Binding-site contacts:
Ligand atom C7 contacts residue ASN719 of chain 1.D at 3.8 Å.
Ligand atom C3 contacts residue ASN719 of chain 1.D at 3.5 Å.
Ligand atom O3 contacts residue PRO718 of chain 1.D at 4.1 Å.
Ligand atom N2 contacts residue LYS519 of chain 1.D at 3.3 Å (salt-bridge).
Ligand atom O5 contacts residue LYS516 of chain 1.D at 3.9 Å.
Ligand atom C8 contacts residue LYS519 of chain 1.D at 3.6 Å.
Ligand atom C1 contacts residue LYS516 of chain 1.D at 4.4 Å.
Ligand atom O7 contacts residue ASN719 of chain 1.D at 4.2 Å.
Ligand atom C1 contacts residue LYS519 of chain 1.D at 4.1 Å.
Ligand atom C7 contacts residue LYS519 of chain 1.D at 3.6 Å.
Ligand atom C2 contacts residue LYS519 of chain 1.D at 4.0 Å.
Ligand atom N2 contacts residue ASN719 of chain 1.D at 3.1 Å (h-bond).
Ligand atom C5 contacts residue ASN719 of chain 1.D at 3.6 Å.
Ligand atom O3 contacts residue ASN719 of chain 1.D at 3.5 Å (h-bond).
Ligand atom C4 contacts residue ASN719 of chain 1.D at 4.2 Å.
Ligand atom C2 contacts residue ASN719 of chain 1.D at 2.4 Å.
Ligand atom O5 contacts residue ASN719 of chain 1.D at 2.3 Å (h-bond).
Ligand atom O7 contacts residue LYS519 of chain 1.D at 4.3 Å.
Ligand atom C1 contacts residue ASN719 of chain 1.D at 1.4 Å.

Sequence of chain 1.D:
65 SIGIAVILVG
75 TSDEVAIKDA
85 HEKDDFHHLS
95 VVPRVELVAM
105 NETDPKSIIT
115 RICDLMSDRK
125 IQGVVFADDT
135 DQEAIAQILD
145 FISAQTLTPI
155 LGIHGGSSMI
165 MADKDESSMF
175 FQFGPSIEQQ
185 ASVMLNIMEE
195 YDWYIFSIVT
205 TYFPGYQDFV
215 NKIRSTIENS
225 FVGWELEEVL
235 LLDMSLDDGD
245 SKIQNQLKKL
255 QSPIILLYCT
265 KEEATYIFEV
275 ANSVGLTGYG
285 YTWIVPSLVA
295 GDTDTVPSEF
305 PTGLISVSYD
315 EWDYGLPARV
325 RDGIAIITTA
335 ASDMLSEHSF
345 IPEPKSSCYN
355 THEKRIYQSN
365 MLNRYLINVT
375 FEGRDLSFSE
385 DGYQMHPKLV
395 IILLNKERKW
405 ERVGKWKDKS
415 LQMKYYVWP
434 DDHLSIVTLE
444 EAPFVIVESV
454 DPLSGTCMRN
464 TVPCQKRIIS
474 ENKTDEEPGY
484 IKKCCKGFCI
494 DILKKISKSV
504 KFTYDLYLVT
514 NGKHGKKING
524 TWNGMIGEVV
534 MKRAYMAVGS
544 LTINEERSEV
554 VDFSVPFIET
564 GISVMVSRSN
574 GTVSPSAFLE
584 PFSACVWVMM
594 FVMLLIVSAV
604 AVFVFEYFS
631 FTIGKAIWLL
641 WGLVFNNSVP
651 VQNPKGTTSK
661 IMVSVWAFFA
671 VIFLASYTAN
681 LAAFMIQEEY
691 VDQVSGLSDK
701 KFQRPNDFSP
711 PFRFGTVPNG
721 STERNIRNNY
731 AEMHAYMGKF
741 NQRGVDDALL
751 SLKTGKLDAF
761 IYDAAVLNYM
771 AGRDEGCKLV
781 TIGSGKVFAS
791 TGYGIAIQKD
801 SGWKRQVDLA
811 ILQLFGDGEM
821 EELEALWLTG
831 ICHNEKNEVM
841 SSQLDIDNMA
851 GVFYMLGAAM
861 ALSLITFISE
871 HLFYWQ

The protein below binds the small molecule below.
Small molecule (SMILES): CC(=O)N[C@H]1[C@H](O[C@H]2[C@H](O)[C@@H](NC(C)=O)CO[C@@H]2CO)O[C@H](CO)[C@@H](O)[C@@H]1O